Binding-site contacts:
Ligand atom C14 contacts residue VAL93 of chain 1.A at 3.8 Å (hydrophobic).
Ligand atom CP3 contacts residue ALA65 of chain 1.A at 3.5 Å (hydrophobic).
Ligand atom CM contacts residue MET43 of chain 1.A at 3.3 Å (hydrophobic).
Ligand atom C21 contacts residue PHE137 of chain 1.A at 3.9 Å (hydrophobic).
Ligand atom C13 contacts residue VAL93 of chain 1.A at 3.4 Å (hydrophobic).
Ligand atom C3 contacts residue MET43 of chain 1.A at 3.7 Å (hydrophobic).
Ligand atom N3 contacts residue PHE137 of chain 1.A at 3.3 Å.
Ligand atom CP1 contacts residue ILE81 of chain 1.A at 3.5 Å (hydrophobic).
Ligand atom C13 contacts residue PRO85 of chain 1.A at 3.5 Å (hydrophobic).
Ligand atom C15 contacts residue LEU120 of chain 1.A at 3.9 Å (hydrophobic).
Ligand atom C14 contacts residue ALA123 of chain 1.A at 3.7 Å (hydrophobic).
Ligand atom C25 contacts residue PHE137 of chain 1.A at 3.5 Å (hydrophobic).
Ligand atom CL contacts residue PHE88 of chain 1.A at 3.6 Å.
Ligand atom C41 contacts residue PHE137 of chain 1.A at 3.6 Å (hydrophobic).
Ligand atom C45 contacts residue PRO85 of chain 1.A at 3.8 Å (hydrophobic).
Ligand atom C46 contacts residue PHE137 of chain 1.A at 3.6 Å (hydrophobic).
Ligand atom C43 contacts residue PRO85 of chain 1.A at 3.9 Å (hydrophobic).
Ligand atom CP3 contacts residue ILE81 of chain 1.A at 3.6 Å (hydrophobic).
Ligand atom C12 contacts residue VAL93 of chain 1.A at 3.3 Å (hydrophobic).
Ligand atom C11 contacts residue VAL93 of chain 1.A at 3.6 Å (hydrophobic).
Ligand atom C14 contacts residue ALA119 of chain 1.A at 3.8 Å (hydrophobic).
Ligand atom C15 contacts residue ALA123 of chain 1.A at 3.6 Å (hydrophobic).
Ligand atom N22 contacts residue LEU96 of chain 1.A at 3.5 Å.
Ligand atom CM contacts residue GLN47 of chain 1.A at 3.7 Å.
Ligand atom C3 contacts residue PHE137 of chain 1.A at 3.6 Å (hydrophobic).
Ligand atom C13 contacts residue TYR89 of chain 1.A at 3.8 Å (hydrophobic).
Ligand atom O23 contacts residue GLN47 of chain 1.A at 3.3 Å (h-bond).
Ligand atom CP3 contacts residue LEU139 of chain 1.A at 3.8 Å (hydrophobic).
Ligand atom O23 contacts residue TYR92 of chain 1.A at 3.4 Å.
Ligand atom CP2 contacts residue ILE81 of chain 1.A at 3.5 Å (hydrophobic).
Ligand atom CL contacts residue TYR92 of chain 1.A at 3.9 Å.
Ligand atom C16 contacts residue PHE137 of chain 1.A at 3.7 Å (hydrophobic).
Ligand atom CL contacts residue MET43 of chain 1.A at 3.5 Å.
Ligand atom O3 contacts residue MET43 of chain 1.A at 3.5 Å.
Ligand atom O23 contacts residue LEU96 of chain 1.A at 3.2 Å.
Ligand atom C14 contacts residue PRO85 of chain 1.A at 3.8 Å (hydrophobic).
Ligand atom N22 contacts residue TYR92 of chain 1.A at 3.5 Å.
Ligand atom C44 contacts residue PRO85 of chain 1.A at 3.8 Å (hydrophobic).
Ligand atom C42 contacts residue MET43 of chain 1.A at 3.9 Å (hydrophobic).
Ligand atom CM contacts residue LEU46 of chain 1.A at 3.6 Å (hydrophobic).

This protein binds this small molecule.
Small molecule (SMILES): Cc1onc(-c2ccccc2Cl)c1C(=O)Nc1ccc(C(C)C)cc1

Sequence of chain 1.A:
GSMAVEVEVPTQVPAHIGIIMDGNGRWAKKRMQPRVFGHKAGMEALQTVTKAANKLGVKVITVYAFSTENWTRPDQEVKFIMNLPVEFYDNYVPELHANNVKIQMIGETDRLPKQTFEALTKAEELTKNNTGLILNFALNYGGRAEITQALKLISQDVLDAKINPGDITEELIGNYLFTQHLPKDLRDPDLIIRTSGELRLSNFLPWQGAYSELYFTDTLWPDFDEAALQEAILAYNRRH